This small molecule binds to this protein.
Small molecule (SMILES): COc1cc(CN(C)c2cnc3nc(N)nc(N)c3c2)cc(OC)c1

Sequence of chain 1.A:
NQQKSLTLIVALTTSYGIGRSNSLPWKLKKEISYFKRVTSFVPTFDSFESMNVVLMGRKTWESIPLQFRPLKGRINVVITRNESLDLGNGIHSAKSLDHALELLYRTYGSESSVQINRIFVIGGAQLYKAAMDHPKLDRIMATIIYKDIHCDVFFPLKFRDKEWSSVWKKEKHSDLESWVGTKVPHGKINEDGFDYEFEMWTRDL

Binding-site contacts:
Ligand atom C8A contacts residue PHE36 of chain 1.A at 3.8 Å (hydrophobic).
Ligand atom C8A contacts residue GLU32 of chain 1.A at 3.9 Å.
Ligand atom CN' contacts residue SER64 of chain 1.A at 3.8 Å.
Ligand atom N2' contacts residue VAL11 of chain 1.A at 4.0 Å.
Ligand atom C5B contacts residue NAP1 of chain 1.B at 3.4 Å.
Ligand atom N9' contacts residue LEU25 of chain 1.A at 3.9 Å.
Ligand atom N4' contacts residue ILE10 of chain 1.A at 2.7 Å (h-bond).
Ligand atom N2' contacts residue THR144 of chain 1.A at 3.6 Å (h-bond).
Ligand atom N1' contacts residue GLU32 of chain 1.A at 2.8 Å (salt-bridge).
Ligand atom N2' contacts residue GLU32 of chain 1.A at 2.9 Å (salt-bridge).
Ligand atom N4' contacts residue VAL11 of chain 1.A at 3.9 Å.
Ligand atom C4B contacts residue PHE36 of chain 1.A at 3.3 Å (hydrophobic).
Ligand atom N4' contacts residue NAP1 of chain 1.B at 3.4 Å (h-bond).
Ligand atom N3' contacts residue PHE36 of chain 1.A at 3.4 Å.
Ligand atom CN' contacts residue LEU25 of chain 1.A at 3.0 Å (hydrophobic).
Ligand atom N1' contacts residue PHE36 of chain 1.A at 3.8 Å.
Ligand atom C9' contacts residue ILE65 of chain 1.A at 3.6 Å (hydrophobic).
Ligand atom C1' contacts residue ILE65 of chain 1.A at 3.8 Å (hydrophobic).
Ligand atom N3' contacts residue NAP1 of chain 1.B at 3.6 Å.
Ligand atom C2B contacts residue GLU32 of chain 1.A at 3.3 Å.
Ligand atom C51 contacts residue PHE69 of chain 1.A at 3.7 Å (hydrophobic).
Ligand atom N2' contacts residue PHE36 of chain 1.A at 4.0 Å.
Ligand atom N4' contacts residue PHE36 of chain 1.A at 3.8 Å.
Ligand atom C8A contacts residue NAP1 of chain 1.B at 3.9 Å.
Ligand atom N8' contacts residue ILE33 of chain 1.A at 3.7 Å.
Ligand atom N3' contacts residue ILE10 of chain 1.A at 4.0 Å.
Ligand atom N4' contacts residue ILE123 of chain 1.A at 3.3 Å (h-bond).
Ligand atom C5B contacts residue PHE36 of chain 1.A at 4.0 Å (hydrophobic).
Ligand atom CN' contacts residue NAP1 of chain 1.B at 3.3 Å.
Ligand atom N3' contacts residue VAL11 of chain 1.A at 3.9 Å.
Ligand atom O3' contacts residue PRO66 of chain 1.A at 3.4 Å.
Ligand atom C4B contacts residue ILE10 of chain 1.A at 3.8 Å (hydrophobic).
Ligand atom C4A contacts residue NAP1 of chain 1.B at 3.4 Å.
Ligand atom C4B contacts residue NAP1 of chain 1.B at 3.2 Å.
Ligand atom C7' contacts residue LEU25 of chain 1.A at 3.6 Å (hydrophobic).
Ligand atom C3' contacts residue PRO66 of chain 1.A at 3.8 Å (hydrophobic).
Ligand atom N4' contacts residue TYR129 of chain 1.A at 3.2 Å (h-bond).
Ligand atom C2B contacts residue PHE36 of chain 1.A at 3.6 Å (hydrophobic).
Ligand atom O5' contacts residue LEU72 of chain 1.A at 3.5 Å.
Ligand atom C4A contacts residue PHE36 of chain 1.A at 3.5 Å (hydrophobic).